Sequence of chain 32.A:
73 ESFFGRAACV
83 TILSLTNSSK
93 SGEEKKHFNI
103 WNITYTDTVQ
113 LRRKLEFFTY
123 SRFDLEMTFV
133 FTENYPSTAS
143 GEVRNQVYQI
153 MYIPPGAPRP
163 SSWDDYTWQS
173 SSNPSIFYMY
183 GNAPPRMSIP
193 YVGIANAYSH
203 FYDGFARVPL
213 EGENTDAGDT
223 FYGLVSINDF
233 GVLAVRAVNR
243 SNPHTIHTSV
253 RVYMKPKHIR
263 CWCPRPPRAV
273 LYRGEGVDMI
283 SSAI

Sequence of chain 31.C:
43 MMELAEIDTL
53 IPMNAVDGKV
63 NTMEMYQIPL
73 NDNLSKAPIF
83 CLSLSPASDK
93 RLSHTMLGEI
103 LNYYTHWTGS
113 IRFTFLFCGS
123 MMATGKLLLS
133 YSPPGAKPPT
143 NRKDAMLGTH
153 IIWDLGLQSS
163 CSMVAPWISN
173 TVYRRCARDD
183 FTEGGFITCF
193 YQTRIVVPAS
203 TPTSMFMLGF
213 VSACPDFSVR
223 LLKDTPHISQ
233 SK

This small molecule binds to this protein.
Small molecule (SMILES): CC[C@H](C)[C@H](NC(=O)[C@@H](N)CC(C)C)C(=O)NCC(=O)N[C@@H](CCCN=C(N)N)C(=O)N[C@H](C=O)[C@@H](C)O

Binding-site contacts:
Ligand atom NH2 contacts residue LYS98 of chain 32.A at 2.7 Å (salt-bridge).
Ligand atom NH2 contacts residue SER86 of chain 32.A at 3.5 Å (h-bond).
Ligand atom N contacts residue LYS234 of chain 31.C at 3.6 Å.
Ligand atom N contacts residue SER86 of chain 32.A at 4.0 Å.
Ligand atom NE contacts residue SER86 of chain 32.A at 3.6 Å.
Ligand atom C contacts residue LYS234 of chain 31.C at 3.0 Å.
Ligand atom NH1 contacts residue THR88 of chain 32.A at 3.8 Å.
Ligand atom CB contacts residue LYS234 of chain 31.C at 3.9 Å.
Ligand atom C contacts residue LYS98 of chain 32.A at 3.7 Å.
Ligand atom NH2 contacts residue PHE100 of chain 32.A at 2.8 Å (h-bond).
Ligand atom CZ contacts residue SER86 of chain 32.A at 3.2 Å.
Ligand atom O contacts residue SER86 of chain 32.A at 2.8 Å (h-bond).
Ligand atom CA contacts residue LYS234 of chain 31.C at 2.5 Å.
Ligand atom N contacts residue LYS234 of chain 31.C at 1.5 Å.
Ligand atom CZ contacts residue LYS98 of chain 32.A at 3.7 Å.
Ligand atom C contacts residue SER86 of chain 32.A at 3.6 Å.
Ligand atom CD2 contacts residue ILE84 of chain 32.A at 3.9 Å (hydrophobic).
Ligand atom NH2 contacts residue LEU87 of chain 32.A at 3.9 Å.
Ligand atom CZ contacts residue LEU87 of chain 32.A at 4.2 Å (hydrophobic).
Ligand atom O contacts residue LYS234 of chain 31.C at 3.4 Å.
Ligand atom NH1 contacts residue SER86 of chain 32.A at 3.4 Å (h-bond).
Ligand atom NH1 contacts residue LEU87 of chain 32.A at 3.9 Å.
Ligand atom NH1 contacts residue LYS98 of chain 32.A at 3.7 Å.
Ligand atom CD contacts residue ASN101 of chain 32.A at 3.2 Å.
Ligand atom CG contacts residue SER86 of chain 32.A at 4.2 Å.
Ligand atom CD contacts residue SER86 of chain 32.A at 3.5 Å.
Ligand atom O contacts residue THR88 of chain 32.A at 3.7 Å.
Ligand atom CD1 contacts residue ILE84 of chain 32.A at 4.0 Å (hydrophobic).
Ligand atom CB contacts residue SER86 of chain 32.A at 3.9 Å.
Ligand atom NH2 contacts residue LYS97 of chain 32.A at 3.6 Å (salt-bridge).
Ligand atom CZ contacts residue PHE100 of chain 32.A at 4.1 Å (hydrophobic).
Ligand atom CB contacts residue SER233 of chain 31.C at 4.1 Å.
Ligand atom O contacts residue LYS98 of chain 32.A at 3.8 Å.
Ligand atom NE contacts residue ASN101 of chain 32.A at 3.0 Å (h-bond).
Ligand atom N contacts residue SER233 of chain 31.C at 3.0 Å (h-bond).
Ligand atom NH2 contacts residue ASN101 of chain 32.A at 3.7 Å.
Ligand atom CZ contacts residue ASN101 of chain 32.A at 3.7 Å.
Ligand atom CA contacts residue SER233 of chain 31.C at 3.6 Å.
Ligand atom CA contacts residue SER86 of chain 32.A at 4.0 Å.
Ligand atom C contacts residue THR88 of chain 32.A at 4.2 Å.